Sequence of chain 1.A:
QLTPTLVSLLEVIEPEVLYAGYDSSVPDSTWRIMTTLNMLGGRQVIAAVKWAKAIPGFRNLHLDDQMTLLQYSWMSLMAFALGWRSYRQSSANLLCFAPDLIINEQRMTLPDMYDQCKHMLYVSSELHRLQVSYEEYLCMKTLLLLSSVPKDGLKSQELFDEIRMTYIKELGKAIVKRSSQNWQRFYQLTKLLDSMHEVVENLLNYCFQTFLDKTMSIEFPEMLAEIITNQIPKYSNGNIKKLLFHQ

Binding-site contacts:
Ligand atom F1 contacts residue PHE126 of chain 1.A at 3.6 Å.
Ligand atom O2 contacts residue LEU66 of chain 1.A at 3.9 Å.
Ligand atom O4 contacts residue GLN145 of chain 1.A at 3.9 Å.
Ligand atom C1 contacts residue GLY70 of chain 1.A at 3.8 Å.
Ligand atom C2 contacts residue GLN73 of chain 1.A at 3.5 Å.
Ligand atom O4 contacts residue CYS239 of chain 1.A at 3.4 Å.
Ligand atom C21 contacts residue ASN67 of chain 1.A at 3.9 Å.
Ligand atom C21 contacts residue MET63 of chain 1.A at 3.6 Å (hydrophobic).
Ligand atom C6 contacts residue MET107 of chain 1.A at 3.4 Å (hydrophobic).
Ligand atom O1 contacts residue GLN73 of chain 1.A at 3.2 Å (h-bond).
Ligand atom O3 contacts residue MET63 of chain 1.A at 3.3 Å.
Ligand atom O4 contacts residue THR242 of chain 1.A at 3.2 Å (h-bond).
Ligand atom O5 contacts residue ILE250 of chain 1.A at 3.5 Å.
Ligand atom C11 contacts residue ASN67 of chain 1.A at 3.6 Å.
Ligand atom C4 contacts residue MET107 of chain 1.A at 3.3 Å (hydrophobic).
Ligand atom C7 contacts residue MET104 of chain 1.A at 3.7 Å (hydrophobic).
Ligand atom O3 contacts residue GLN145 of chain 1.A at 3.1 Å (h-bond).
Ligand atom O2 contacts residue ASN67 of chain 1.A at 2.9 Å (h-bond).
Ligand atom C1 contacts residue LEU66 of chain 1.A at 3.8 Å (hydrophobic).
Ligand atom O1 contacts residue ARG114 of chain 1.A at 2.5 Å (salt-bridge).
Ligand atom C13 contacts residue ASN67 of chain 1.A at 3.9 Å.
Ligand atom C3 contacts residue GLN73 of chain 1.A at 3.6 Å.
Ligand atom C18 contacts residue ASN67 of chain 1.A at 3.2 Å.
Ligand atom C2 contacts residue LEU69 of chain 1.A at 3.8 Å (hydrophobic).
Ligand atom C7 contacts residue MET149 of chain 1.A at 3.5 Å (hydrophobic).
Ligand atom C12 contacts residue ASN67 of chain 1.A at 3.3 Å.
Ligand atom C5 contacts residue MET107 of chain 1.A at 3.8 Å (hydrophobic).
Ligand atom C22 contacts residue GLN145 of chain 1.A at 3.2 Å.
Ligand atom O4 contacts residue TYR238 of chain 1.A at 3.5 Å (h-bond).
Ligand atom F1 contacts residue MET149 of chain 1.A at 3.7 Å.
Ligand atom O5 contacts residue THR242 of chain 1.A at 3.2 Å (h-bond).
Ligand atom C17 contacts residue GLN145 of chain 1.A at 4.0 Å.
Ligand atom C20 contacts residue GLN145 of chain 1.A at 3.9 Å.
Ligand atom C12 contacts residue LEU66 of chain 1.A at 3.9 Å (hydrophobic).
Ligand atom C15 contacts residue LEU235 of chain 1.A at 4.0 Å (hydrophobic).
Ligand atom C6 contacts residue MET104 of chain 1.A at 3.8 Å (hydrophobic).
Ligand atom C19 contacts residue GLY70 of chain 1.A at 3.6 Å.
Ligand atom C3 contacts residue ARG114 of chain 1.A at 3.7 Å.
Ligand atom C11 contacts residue LEU66 of chain 1.A at 3.6 Å (hydrophobic).
Ligand atom C3 contacts residue PHE126 of chain 1.A at 4.0 Å (hydrophobic).

A protein and the small-molecule ligand that binds it are described below.
Small molecule (SMILES): C[C@@H]1C[C@H]2[C@@H]3CCC4=CC(=O)C=C[C@]4(C)[C@@]3(F)[C@@H](O)C[C@]2(C)[C@@]1(O)C(=O)CO